Sequence of chain 1.B:
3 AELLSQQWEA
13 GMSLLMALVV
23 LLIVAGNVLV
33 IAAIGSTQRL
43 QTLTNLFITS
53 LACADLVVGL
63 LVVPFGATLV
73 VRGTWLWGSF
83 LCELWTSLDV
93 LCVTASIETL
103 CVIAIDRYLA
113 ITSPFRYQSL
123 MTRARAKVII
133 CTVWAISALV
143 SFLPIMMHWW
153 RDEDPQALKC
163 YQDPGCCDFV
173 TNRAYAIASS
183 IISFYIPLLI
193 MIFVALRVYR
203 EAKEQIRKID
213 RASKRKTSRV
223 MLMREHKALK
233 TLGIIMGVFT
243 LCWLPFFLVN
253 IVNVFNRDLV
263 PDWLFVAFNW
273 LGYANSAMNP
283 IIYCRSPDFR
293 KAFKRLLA

This protein binds this small molecule.
Small molecule (SMILES): CCCCCCCCCC(=O)N(CCO)C[C@@H](O)[C@@H](O)[C@@H](O)[C@@H](O)CO

Binding-site contacts:
Ligand atom C24 contacts residue ARG175 of chain 1.B at 3.9 Å.
Ligand atom C30 contacts residue PHE257 of chain 1.B at 4.0 Å (hydrophobic).
Ligand atom O63 contacts residue VAL256 of chain 1.B at 4.3 Å.
Ligand atom O63 contacts residue ARG259 of chain 1.B at 4.4 Å.
Ligand atom C18 contacts residue PHE257 of chain 1.B at 4.0 Å (hydrophobic).
Ligand atom O63 contacts residue ARG175 of chain 1.B at 3.2 Å (salt-bridge).
Ligand atom O34 contacts residue PHE257 of chain 1.B at 3.7 Å.
Ligand atom C18 contacts residue VAL256 of chain 1.B at 4.2 Å (hydrophobic).
Ligand atom N33 contacts residue PHE257 of chain 1.B at 4.3 Å.
Ligand atom C24 contacts residue VAL256 of chain 1.B at 3.7 Å (hydrophobic).
Ligand atom C24 contacts residue PHE257 of chain 1.B at 4.1 Å (hydrophobic).
Ligand atom C60 contacts residue ARG175 of chain 1.B at 4.3 Å.
Ligand atom O63 contacts residue PHE257 of chain 1.B at 4.0 Å.
Ligand atom C27 contacts residue ARG175 of chain 1.B at 3.6 Å.
Ligand atom C21 contacts residue VAL256 of chain 1.B at 4.2 Å (hydrophobic).
Ligand atom C27 contacts residue VAL256 of chain 1.B at 4.2 Å (hydrophobic).
Ligand atom C12 contacts residue ILE179 of chain 1.B at 4.5 Å (hydrophobic).
Ligand atom C21 contacts residue ARG175 of chain 1.B at 4.2 Å.
Ligand atom C12 contacts residue PHE257 of chain 1.B at 4.1 Å (hydrophobic).